Sequence of chain 7.D:
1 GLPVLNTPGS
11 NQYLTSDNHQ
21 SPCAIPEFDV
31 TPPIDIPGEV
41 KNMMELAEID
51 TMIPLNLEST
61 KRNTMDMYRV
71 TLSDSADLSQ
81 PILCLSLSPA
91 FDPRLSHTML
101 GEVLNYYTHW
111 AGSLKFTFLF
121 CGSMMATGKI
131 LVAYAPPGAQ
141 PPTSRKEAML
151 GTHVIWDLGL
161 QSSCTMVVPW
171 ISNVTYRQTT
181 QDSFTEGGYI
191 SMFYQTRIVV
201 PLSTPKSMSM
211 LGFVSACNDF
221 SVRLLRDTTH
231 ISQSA

Sequence of chain 7.B:
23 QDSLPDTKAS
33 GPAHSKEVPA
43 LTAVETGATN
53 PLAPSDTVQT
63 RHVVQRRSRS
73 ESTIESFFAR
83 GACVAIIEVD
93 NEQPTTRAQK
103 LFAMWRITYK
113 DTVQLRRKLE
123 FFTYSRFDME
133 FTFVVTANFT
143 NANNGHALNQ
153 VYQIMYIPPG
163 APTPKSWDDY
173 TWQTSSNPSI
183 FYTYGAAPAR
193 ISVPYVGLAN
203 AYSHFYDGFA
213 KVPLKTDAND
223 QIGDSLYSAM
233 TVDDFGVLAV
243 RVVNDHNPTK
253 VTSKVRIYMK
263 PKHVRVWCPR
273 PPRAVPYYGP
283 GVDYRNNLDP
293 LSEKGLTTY

Sequence of chain 8.D:
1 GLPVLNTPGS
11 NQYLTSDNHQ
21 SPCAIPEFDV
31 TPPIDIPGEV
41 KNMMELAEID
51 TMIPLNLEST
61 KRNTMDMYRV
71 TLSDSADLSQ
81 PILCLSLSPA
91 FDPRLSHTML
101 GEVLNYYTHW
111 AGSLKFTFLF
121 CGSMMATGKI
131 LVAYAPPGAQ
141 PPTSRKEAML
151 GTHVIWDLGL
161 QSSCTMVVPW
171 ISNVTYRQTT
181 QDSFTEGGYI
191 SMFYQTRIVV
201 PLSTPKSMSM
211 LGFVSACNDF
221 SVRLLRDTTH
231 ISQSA

Binding-site contacts:
Ligand atom C4B contacts residue ILE193 of chain 7.B at 3.8 Å (hydrophobic).
Ligand atom C5A contacts residue ILE182 of chain 7.B at 3.5 Å (hydrophobic).
Ligand atom N2 contacts residue TYR111 of chain 7.B at 3.1 Å.
Ligand atom O1 contacts residue TYR204 of chain 7.B at 3.6 Å.
Ligand atom C4B contacts residue TYR158 of chain 7.B at 3.8 Å (hydrophobic).
Ligand atom O1B contacts residue ILE109 of chain 7.B at 3.8 Å.
Ligand atom C2C contacts residue PHE237 of chain 7.B at 3.8 Å (hydrophobic).
Ligand atom C5 contacts residue TYR111 of chain 7.B at 3.8 Å (hydrophobic).
Ligand atom O1 contacts residue PHE129 of chain 7.B at 3.8 Å.
Ligand atom O1 contacts residue TYR111 of chain 7.B at 3.5 Å.
Ligand atom C7C contacts residue TYR158 of chain 7.B at 3.8 Å (hydrophobic).
Ligand atom N3A contacts residue TYR158 of chain 7.B at 3.7 Å.
Ligand atom C5B contacts residue LEU240 of chain 7.B at 3.5 Å (hydrophobic).
Ligand atom C3B contacts residue TYR158 of chain 7.B at 3.4 Å (hydrophobic).
Ligand atom C2B contacts residue VAL195 of chain 7.B at 3.9 Å (hydrophobic).
Ligand atom C5B contacts residue ILE193 of chain 7.B at 3.9 Å (hydrophobic).
Ligand atom N3A contacts residue PRO180 of chain 7.B at 3.7 Å.
Ligand atom O1A contacts residue PHE135 of chain 7.B at 3.8 Å.
Ligand atom C4 contacts residue PHE237 of chain 7.B at 3.1 Å (hydrophobic).
Ligand atom N2 contacts residue TYR204 of chain 7.B at 3.8 Å.
Ligand atom C5A contacts residue ILE156 of chain 7.B at 3.2 Å (hydrophobic).
Ligand atom C2A contacts residue TYR158 of chain 7.B at 3.9 Å (hydrophobic).
Ligand atom C4C contacts residue VAL198 of chain 7.B at 3.8 Å (hydrophobic).
Ligand atom C4 contacts residue TYR111 of chain 7.B at 3.6 Å (hydrophobic).
Ligand atom O1B contacts residue PHE133 of chain 7.B at 3.9 Å.
Ligand atom C31 contacts residue PHE237 of chain 7.B at 3.8 Å (hydrophobic).
Ligand atom C2A contacts residue ILE193 of chain 7.B at 3.9 Å (hydrophobic).
Ligand atom C6C contacts residue VAL198 of chain 7.B at 3.9 Å (hydrophobic).
Ligand atom C4A contacts residue PRO180 of chain 7.B at 3.3 Å (hydrophobic).
Ligand atom C31 contacts residue TYR111 of chain 7.B at 3.7 Å (hydrophobic).
Ligand atom C5C contacts residue VAL195 of chain 7.B at 3.8 Å (hydrophobic).
Ligand atom C4A contacts residue SER181 of chain 7.B at 3.8 Å.
Ligand atom C6C contacts residue PHE237 of chain 7.B at 3.9 Å (hydrophobic).
Ligand atom C4A contacts residue ILE182 of chain 7.B at 3.9 Å (hydrophobic).
Ligand atom C6B contacts residue PHE133 of chain 7.B at 3.5 Å (hydrophobic).
Ligand atom C3 contacts residue PHE237 of chain 7.B at 3.7 Å (hydrophobic).
Ligand atom C4C contacts residue PHE237 of chain 7.B at 3.6 Å (hydrophobic).
Ligand atom C3 contacts residue TYR111 of chain 7.B at 3.2 Å (hydrophobic).
Ligand atom N3A contacts residue ALA24 of chain 7.D at 3.9 Å.
Ligand atom C2B contacts residue TYR158 of chain 7.B at 3.5 Å (hydrophobic).

The protein below binds the small molecule below.
Small molecule (SMILES): Cc1cc(CCCCCCCOc2ccc(C3=NCCO3)cc2)on1